Binding-site contacts:
Ligand atom C2 contacts residue PHE68 of chain 1.D at 3.5 Å (hydrophobic).
Ligand atom C6 contacts residue TYR49 of chain 1.D at 3.7 Å (hydrophobic).
Ligand atom N5 contacts residue THR133 of chain 1.D at 3.1 Å (h-bond).
Ligand atom N5 contacts residue TYR163 of chain 1.E at 3.3 Å (h-bond).
Ligand atom N1 contacts residue TYR213 of chain 1.E at 3.1 Å.
Ligand atom C10 contacts residue TYR213 of chain 1.E at 3.6 Å (hydrophobic).
Ligand atom O2 contacts residue PHE68 of chain 1.D at 3.7 Å.
Ligand atom C contacts residue PHE68 of chain 1.D at 3.7 Å (hydrophobic).
Ligand atom O contacts residue THR133 of chain 1.D at 2.2 Å (h-bond).
Ligand atom C2 contacts residue ASP47 of chain 1.D at 3.8 Å.
Ligand atom N3 contacts residue ILE215 of chain 1.E at 3.1 Å.
Ligand atom C3 contacts residue THR133 of chain 1.D at 3.5 Å.
Ligand atom O contacts residue PHE68 of chain 1.D at 3.5 Å (h-bond).
Ligand atom C11 contacts residue PHE103 of chain 1.E at 3.6 Å (hydrophobic).
Ligand atom C11 contacts residue TYR163 of chain 1.E at 3.6 Å (hydrophobic).
Ligand atom N3 contacts residue SER162 of chain 1.E at 3.7 Å.
Ligand atom C5 contacts residue THR210 of chain 1.E at 3.3 Å.
Ligand atom O2 contacts residue HIS105 of chain 1.E at 2.9 Å (h-bond).
Ligand atom N1 contacts residue SER162 of chain 1.E at 3.7 Å.
Ligand atom N1 contacts residue ILE206 of chain 1.E at 3.7 Å.
Ligand atom C11 contacts residue SER162 of chain 1.E at 3.0 Å.
Ligand atom C4 contacts residue THR210 of chain 1.E at 3.7 Å.
Ligand atom N1 contacts residue ILE215 of chain 1.E at 3.5 Å.
Ligand atom N3 contacts residue PHE103 of chain 1.E at 3.1 Å.
Ligand atom N2 contacts residue PHE103 of chain 1.E at 3.4 Å.
Ligand atom C3 contacts residue PHE68 of chain 1.D at 3.8 Å (hydrophobic).
Ligand atom C contacts residue THR133 of chain 1.D at 3.1 Å.
Ligand atom C12 contacts residue TYR163 of chain 1.E at 3.1 Å (hydrophobic).
Ligand atom O1 contacts residue THR210 of chain 1.E at 3.3 Å.
Ligand atom C14 contacts residue TYR163 of chain 1.E at 3.3 Å (hydrophobic).
Ligand atom N2 contacts residue SER162 of chain 1.E at 3.4 Å (h-bond).
Ligand atom C14 contacts residue PHE68 of chain 1.D at 3.4 Å (hydrophobic).
Ligand atom C1 contacts residue ASP47 of chain 1.D at 3.7 Å.
Ligand atom N5 contacts residue PHE68 of chain 1.D at 3.5 Å.
Ligand atom N2 contacts residue ILE215 of chain 1.E at 3.1 Å.
Ligand atom C10 contacts residue SER162 of chain 1.E at 3.8 Å.
Ligand atom C11 contacts residue TYR213 of chain 1.E at 3.4 Å (hydrophobic).
Ligand atom C1 contacts residue SER209 of chain 1.E at 3.5 Å.
Ligand atom O contacts residue ALA70 of chain 1.D at 3.7 Å.
Ligand atom N3 contacts residue GLY161 of chain 1.E at 3.6 Å.

Sequence of chain 1.D:
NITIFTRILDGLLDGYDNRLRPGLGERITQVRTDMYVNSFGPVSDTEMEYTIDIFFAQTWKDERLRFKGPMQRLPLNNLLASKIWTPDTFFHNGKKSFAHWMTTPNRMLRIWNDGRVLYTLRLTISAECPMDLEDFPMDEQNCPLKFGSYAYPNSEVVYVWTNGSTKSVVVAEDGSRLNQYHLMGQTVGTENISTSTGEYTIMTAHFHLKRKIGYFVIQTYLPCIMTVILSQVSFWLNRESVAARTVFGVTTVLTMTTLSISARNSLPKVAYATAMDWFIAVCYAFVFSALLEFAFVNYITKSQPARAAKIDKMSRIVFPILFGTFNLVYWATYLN

This small molecule binds to this protein.
Small molecule (SMILES): CCOC(=O)c1ncn2c1CN(C)C(=O)c1cc(N=[N+]=[N-])ccc1-2

Sequence of chain 1.E:
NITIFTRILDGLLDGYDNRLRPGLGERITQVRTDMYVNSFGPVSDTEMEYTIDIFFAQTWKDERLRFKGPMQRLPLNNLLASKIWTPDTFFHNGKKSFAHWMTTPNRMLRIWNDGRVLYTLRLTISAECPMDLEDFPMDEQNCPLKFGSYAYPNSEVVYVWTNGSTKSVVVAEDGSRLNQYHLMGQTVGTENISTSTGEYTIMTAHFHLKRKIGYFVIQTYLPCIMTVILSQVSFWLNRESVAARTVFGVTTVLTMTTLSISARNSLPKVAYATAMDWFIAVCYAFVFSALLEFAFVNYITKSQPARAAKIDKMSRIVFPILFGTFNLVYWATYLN